Sequence of chain 1.A:
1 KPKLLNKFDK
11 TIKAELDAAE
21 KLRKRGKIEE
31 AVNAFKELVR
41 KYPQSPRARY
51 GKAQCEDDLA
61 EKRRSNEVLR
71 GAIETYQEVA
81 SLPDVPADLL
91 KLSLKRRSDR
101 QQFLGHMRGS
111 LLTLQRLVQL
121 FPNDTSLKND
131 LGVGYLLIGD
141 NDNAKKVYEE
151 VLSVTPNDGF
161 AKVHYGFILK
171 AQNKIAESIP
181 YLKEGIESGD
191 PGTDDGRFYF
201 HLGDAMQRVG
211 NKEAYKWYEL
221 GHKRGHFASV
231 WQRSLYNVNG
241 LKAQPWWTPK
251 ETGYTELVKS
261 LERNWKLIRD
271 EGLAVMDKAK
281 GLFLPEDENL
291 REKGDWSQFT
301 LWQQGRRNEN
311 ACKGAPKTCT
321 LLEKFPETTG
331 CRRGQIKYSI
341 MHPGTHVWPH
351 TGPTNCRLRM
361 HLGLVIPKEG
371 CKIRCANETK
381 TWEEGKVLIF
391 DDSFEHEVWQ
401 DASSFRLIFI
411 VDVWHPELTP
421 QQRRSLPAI

Sequence of chain 1.B:
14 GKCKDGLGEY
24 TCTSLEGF

Binding-site contacts:
Ligand atom O41 contacts residue ARG406 of chain 1.A at 3.2 Å (salt-bridge).
Ligand atom N1 contacts residue HIS396 of chain 1.A at 3.5 Å (h-bond).
Ligand atom O22 contacts residue PHE390 of chain 1.A at 4.0 Å.
Ligand atom C21 contacts residue PHE390 of chain 1.A at 3.9 Å (hydrophobic).
Ligand atom C4 contacts residue TRP296 of chain 1.A at 3.5 Å (hydrophobic).
Ligand atom C5 contacts residue VAL398 of chain 1.A at 3.6 Å (hydrophobic).
Ligand atom C6 contacts residue TRP296 of chain 1.A at 3.6 Å (hydrophobic).
Ligand atom O22 contacts residue HIS396 of chain 1.A at 3.4 Å (h-bond).
Ligand atom O22 contacts residue ARG359 of chain 1.A at 2.8 Å (salt-bridge).
Ligand atom O21 contacts residue HIS361 of chain 1.A at 2.8 Å (h-bond).
Ligand atom O41 contacts residue ILE408 of chain 1.A at 3.6 Å.
Ligand atom O21 contacts residue PHE390 of chain 1.A at 3.8 Å.
Ligand atom N1 contacts residue HIS350 of chain 1.A at 3.6 Å.
Ligand atom C6 contacts residue VAL398 of chain 1.A at 3.7 Å (hydrophobic).
Ligand atom C21 contacts residue ARG359 of chain 1.A at 3.4 Å.
Ligand atom C5 contacts residue TRP296 of chain 1.A at 3.4 Å (hydrophobic).
Ligand atom O21 contacts residue ILE410 of chain 1.A at 3.9 Å.
Ligand atom C21 contacts residue MN1 of chain 1.C at 3.0 Å.
Ligand atom N1 contacts residue ASP18 of chain 1.B at 3.3 Å (salt-bridge).
Ligand atom O42 contacts residue VAL398 of chain 1.A at 3.8 Å.
Ligand atom O41 contacts residue SER339 of chain 1.A at 2.6 Å (h-bond).
Ligand atom O22 contacts residue ASP18 of chain 1.B at 3.2 Å (salt-bridge).
Ligand atom C2 contacts residue MN1 of chain 1.C at 3.0 Å.
Ligand atom C41 contacts residue SER339 of chain 1.A at 3.7 Å.
Ligand atom O41 contacts residue TRP296 of chain 1.A at 3.5 Å (h-bond).
Ligand atom O22 contacts residue MN1 of chain 1.C at 2.2 Å.
Ligand atom C41 contacts residue TRP296 of chain 1.A at 3.8 Å (hydrophobic).
Ligand atom N1 contacts residue MN1 of chain 1.C at 2.4 Å.
Ligand atom C41 contacts residue MET341 of chain 1.A at 3.8 Å (hydrophobic).
Ligand atom O42 contacts residue MET341 of chain 1.A at 3.1 Å.
Ligand atom C6 contacts residue MN1 of chain 1.C at 3.4 Å.
Ligand atom C41 contacts residue ARG406 of chain 1.A at 3.5 Å.
Ligand atom O42 contacts residue ARG406 of chain 1.A at 2.5 Å (salt-bridge).
Ligand atom C2 contacts residue ASP18 of chain 1.B at 3.4 Å.
Ligand atom C6 contacts residue HIS350 of chain 1.A at 3.6 Å.
Ligand atom O21 contacts residue ARG359 of chain 1.A at 3.3 Å.
Ligand atom C3 contacts residue HIS361 of chain 1.A at 3.6 Å.
Ligand atom O41 contacts residue ILE410 of chain 1.A at 3.8 Å.
Ligand atom C21 contacts residue ASP18 of chain 1.B at 3.5 Å.
Ligand atom C21 contacts residue HIS361 of chain 1.A at 3.8 Å.

This small molecule binds to this protein.
Small molecule (SMILES): O=C(O)c1ccnc(C(=O)O)c1